A protein and the small-molecule ligand that binds it are described below.
Small molecule (SMILES): O[C@@H]1[C@@H](O)[C@H](O)OC[C@H]1O

Sequence of chain 1.A:
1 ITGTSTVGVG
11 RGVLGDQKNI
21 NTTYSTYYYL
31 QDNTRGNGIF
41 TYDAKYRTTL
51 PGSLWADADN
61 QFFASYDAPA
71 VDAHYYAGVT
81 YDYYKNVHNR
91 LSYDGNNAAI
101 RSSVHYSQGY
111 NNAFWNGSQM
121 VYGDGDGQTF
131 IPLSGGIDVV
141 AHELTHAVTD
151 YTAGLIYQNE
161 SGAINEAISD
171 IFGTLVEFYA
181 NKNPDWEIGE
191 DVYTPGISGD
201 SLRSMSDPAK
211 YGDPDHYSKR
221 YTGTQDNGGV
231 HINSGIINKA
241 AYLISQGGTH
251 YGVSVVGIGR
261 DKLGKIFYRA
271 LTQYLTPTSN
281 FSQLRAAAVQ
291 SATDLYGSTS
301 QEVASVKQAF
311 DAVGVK

Binding-site contacts:
Ligand atom O5 contacts residue TYR251 of chain 1.A at 3.8 Å.
Ligand atom C4 contacts residue HIS216 of chain 1.A at 4.4 Å.
Ligand atom C3 contacts residue HIS216 of chain 1.A at 4.3 Å.
Ligand atom C5 contacts residue SER218 of chain 1.A at 3.5 Å.
Ligand atom C4 contacts residue SER218 of chain 1.A at 3.9 Å.
Ligand atom O5 contacts residue HIS216 of chain 1.A at 3.9 Å.
Ligand atom C1 contacts residue HIS216 of chain 1.A at 3.7 Å.
Ligand atom C5 contacts residue HIS216 of chain 1.A at 3.6 Å.
Ligand atom O1 contacts residue TYR251 of chain 1.A at 4.2 Å.
Ligand atom O4 contacts residue SER218 of chain 1.A at 3.1 Å (h-bond).
Ligand atom O1 contacts residue HIS216 of chain 1.A at 4.5 Å.